The small molecule below binds the protein below.
Small molecule (SMILES): Cc1onc(-c2ccccc2Cl)c1C(=O)NCB(O)O

Sequence of chain 1.B:
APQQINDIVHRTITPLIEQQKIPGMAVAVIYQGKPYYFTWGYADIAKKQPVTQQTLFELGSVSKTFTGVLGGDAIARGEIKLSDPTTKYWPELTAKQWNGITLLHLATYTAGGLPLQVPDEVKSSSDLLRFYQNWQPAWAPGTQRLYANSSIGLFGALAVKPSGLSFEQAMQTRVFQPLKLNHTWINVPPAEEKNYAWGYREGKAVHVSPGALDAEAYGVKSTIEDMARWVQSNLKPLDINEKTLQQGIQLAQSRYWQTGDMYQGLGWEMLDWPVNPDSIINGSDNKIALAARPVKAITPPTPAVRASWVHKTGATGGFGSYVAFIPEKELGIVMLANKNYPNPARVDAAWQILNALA

Binding-site contacts:
Ligand atom O6 contacts residue TYR218 of chain 1.B at 3.6 Å.
Ligand atom C8 contacts residue THR316 of chain 1.B at 3.9 Å.
Ligand atom CL1 contacts residue LEU116 of chain 1.B at 4.0 Å.
Ligand atom B contacts residue TYR147 of chain 1.B at 3.2 Å.
Ligand atom O6 contacts residue ASN149 of chain 1.B at 2.6 Å (h-bond).
Ligand atom O2 contacts residue SER61 of chain 1.B at 2.4 Å (h-bond).
Ligand atom B contacts residue ALA315 of chain 1.B at 4.1 Å.
Ligand atom C18 contacts residue ASN340 of chain 1.B at 4.1 Å.
Ligand atom C3 contacts residue SER61 of chain 1.B at 2.5 Å.
Ligand atom C18 contacts residue ALA315 of chain 1.B at 3.8 Å (hydrophobic).
Ligand atom O1 contacts residue SER61 of chain 1.B at 2.5 Å (h-bond).
Ligand atom C8 contacts residue ALA315 of chain 1.B at 4.0 Å (hydrophobic).
Ligand atom O1 contacts residue GLY314 of chain 1.B at 3.8 Å.
Ligand atom C12 contacts residue ALA315 of chain 1.B at 3.9 Å (hydrophobic).
Ligand atom B contacts residue SER61 of chain 1.B at 1.5 Å.
Ligand atom O2 contacts residue LYS64 of chain 1.B at 4.2 Å.
Ligand atom N4 contacts residue SER61 of chain 1.B at 3.7 Å.
Ligand atom C9 contacts residue VAL208 of chain 1.B at 4.2 Å (hydrophobic).
Ligand atom O1 contacts residue ALA315 of chain 1.B at 2.9 Å (h-bond).
Ligand atom CL1 contacts residue GLN117 of chain 1.B at 3.6 Å.
Ligand atom N11 contacts residue THR316 of chain 1.B at 3.8 Å.
Ligand atom O2 contacts residue TYR147 of chain 1.B at 2.5 Å (h-bond).
Ligand atom C16 contacts residue ASN286 of chain 1.B at 3.6 Å.
Ligand atom C17 contacts residue ASN340 of chain 1.B at 4.2 Å.
Ligand atom B contacts residue LYS64 of chain 1.B at 3.7 Å.
Ligand atom O1 contacts residue GLY60 of chain 1.B at 3.9 Å.
Ligand atom N4 contacts residue ALA315 of chain 1.B at 3.3 Å (h-bond).
Ligand atom O10 contacts residue GLY317 of chain 1.B at 3.4 Å (h-bond).
Ligand atom C3 contacts residue ASN149 of chain 1.B at 3.6 Å.
Ligand atom C17 contacts residue ASN286 of chain 1.B at 4.1 Å.
Ligand atom C5 contacts residue ASN149 of chain 1.B at 3.7 Å.
Ligand atom C17 contacts residue ALA315 of chain 1.B at 3.9 Å (hydrophobic).
Ligand atom C5 contacts residue ALA315 of chain 1.B at 3.9 Å (hydrophobic).
Ligand atom C3 contacts residue LYS64 of chain 1.B at 3.7 Å.
Ligand atom C9 contacts residue TYR218 of chain 1.B at 3.7 Å (hydrophobic).
Ligand atom C3 contacts residue TYR147 of chain 1.B at 4.2 Å (hydrophobic).
Ligand atom C7 contacts residue ALA315 of chain 1.B at 3.7 Å (hydrophobic).
Ligand atom N11 contacts residue GLY317 of chain 1.B at 3.9 Å.
Ligand atom O10 contacts residue THR316 of chain 1.B at 3.6 Å.
Ligand atom N4 contacts residue ASN149 of chain 1.B at 4.2 Å.